Binding-site contacts:
Ligand atom C contacts residue VAL187 of chain 1.O at 4.5 Å (hydrophobic).
Ligand atom CA contacts residue SEP1 of chain 1.X at 2.4 Å.
Ligand atom O contacts residue SEP1 of chain 1.X at 4.1 Å.
Ligand atom CB contacts residue SEP1 of chain 1.X at 3.1 Å.
Ligand atom O contacts residue VAL187 of chain 1.O at 4.2 Å.
Ligand atom N contacts residue SEP1 of chain 1.X at 1.3 Å.
Ligand atom C contacts residue SEP1 of chain 1.X at 3.7 Å.
Ligand atom CA contacts residue VAL187 of chain 1.O at 4.1 Å (hydrophobic).

A small-molecule ligand and the protein it binds are described below.
Small molecule (SMILES): N[C@@H](CO)C(=O)O

Sequence of chain 1.O:
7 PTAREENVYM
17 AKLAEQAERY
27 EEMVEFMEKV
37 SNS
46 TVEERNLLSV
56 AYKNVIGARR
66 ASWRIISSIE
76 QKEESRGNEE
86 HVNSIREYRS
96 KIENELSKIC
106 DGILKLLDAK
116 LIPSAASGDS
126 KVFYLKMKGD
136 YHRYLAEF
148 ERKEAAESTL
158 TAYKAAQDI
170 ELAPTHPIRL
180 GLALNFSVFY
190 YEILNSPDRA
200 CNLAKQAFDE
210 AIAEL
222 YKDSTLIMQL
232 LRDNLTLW